Sequence of chain 1.A:
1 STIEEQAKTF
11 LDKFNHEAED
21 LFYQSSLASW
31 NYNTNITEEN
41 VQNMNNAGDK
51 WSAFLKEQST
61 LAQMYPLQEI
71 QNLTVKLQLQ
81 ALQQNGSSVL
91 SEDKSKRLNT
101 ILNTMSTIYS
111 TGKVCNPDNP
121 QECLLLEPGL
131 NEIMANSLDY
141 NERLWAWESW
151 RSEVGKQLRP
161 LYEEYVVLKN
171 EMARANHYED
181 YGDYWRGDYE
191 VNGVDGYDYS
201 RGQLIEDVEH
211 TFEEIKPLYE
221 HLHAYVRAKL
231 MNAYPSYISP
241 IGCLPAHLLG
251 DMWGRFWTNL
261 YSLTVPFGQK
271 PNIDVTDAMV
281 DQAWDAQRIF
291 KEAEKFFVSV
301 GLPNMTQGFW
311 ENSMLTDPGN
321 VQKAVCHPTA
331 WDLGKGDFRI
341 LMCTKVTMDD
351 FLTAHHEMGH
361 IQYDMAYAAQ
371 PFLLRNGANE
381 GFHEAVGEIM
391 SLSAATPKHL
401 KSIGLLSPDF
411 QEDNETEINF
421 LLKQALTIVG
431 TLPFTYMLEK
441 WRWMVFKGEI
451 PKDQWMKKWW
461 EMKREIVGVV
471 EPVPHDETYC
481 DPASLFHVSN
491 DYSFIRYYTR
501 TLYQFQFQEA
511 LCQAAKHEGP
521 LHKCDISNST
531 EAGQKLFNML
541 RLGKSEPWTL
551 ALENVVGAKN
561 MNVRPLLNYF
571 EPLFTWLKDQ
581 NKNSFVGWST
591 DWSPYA

A protein and the small-molecule ligand that binds it are described below.
Small molecule (SMILES): CC(=O)N[C@@H]1[C@@H](O)[C@H](O)[C@@H](CO)O[C@H]1O

Binding-site contacts:
Ligand atom C1 contacts residue THR74 of chain 1.A at 4.2 Å.
Ligand atom C7 contacts residue ASN72 of chain 1.A at 3.2 Å.
Ligand atom C3 contacts residue ASN72 of chain 1.A at 3.8 Å.
Ligand atom C1 contacts residue ASN72 of chain 1.A at 1.4 Å.
Ligand atom C2 contacts residue ASN72 of chain 1.A at 2.5 Å.
Ligand atom C4 contacts residue ASN72 of chain 1.A at 4.2 Å.
Ligand atom O5 contacts residue ASN72 of chain 1.A at 2.3 Å (h-bond).
Ligand atom O6 contacts residue LYS8 of chain 1.A at 3.9 Å.
Ligand atom O5 contacts residue LYS8 of chain 1.A at 4.0 Å.
Ligand atom N2 contacts residue ASN72 of chain 1.A at 2.4 Å (h-bond).
Ligand atom C5 contacts residue ASN72 of chain 1.A at 3.6 Å.
Ligand atom C8 contacts residue ASN72 of chain 1.A at 3.5 Å.
Ligand atom O7 contacts residue ASN72 of chain 1.A at 4.2 Å.
Ligand atom O5 contacts residue THR74 of chain 1.A at 4.5 Å.